This protein binds this small molecule.
Small molecule (SMILES): NS(=O)(=O)c1ccc(CCN(Cc2ccc3ccccc3c2)C(=O)CN(CCC(=O)O)CCc2ccccc2)cc1

Sequence of chain 1.A:
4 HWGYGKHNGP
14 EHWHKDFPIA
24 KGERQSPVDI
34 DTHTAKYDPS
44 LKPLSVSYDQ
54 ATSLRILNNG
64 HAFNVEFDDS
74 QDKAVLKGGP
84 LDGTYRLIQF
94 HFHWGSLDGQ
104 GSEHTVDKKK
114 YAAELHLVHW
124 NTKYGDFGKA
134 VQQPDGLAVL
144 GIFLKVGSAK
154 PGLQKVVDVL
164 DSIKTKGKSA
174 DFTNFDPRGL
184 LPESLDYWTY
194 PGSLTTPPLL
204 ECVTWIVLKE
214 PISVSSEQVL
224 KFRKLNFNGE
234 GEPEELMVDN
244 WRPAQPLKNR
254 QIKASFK

Binding-site contacts:
Ligand atom C21 contacts residue GLY131 of chain 1.A at 3.6 Å.
Ligand atom C24 contacts residue GLY131 of chain 1.A at 3.9 Å.
Ligand atom C04 contacts residue GLN92 of chain 1.A at 3.8 Å.
Ligand atom O12 contacts residue PHE130 of chain 1.A at 3.4 Å.
Ligand atom S35 contacts residue HIS94 of chain 1.A at 3.9 Å.
Ligand atom C18 contacts residue PHE130 of chain 1.A at 3.9 Å (hydrophobic).
Ligand atom C19 contacts residue PHE130 of chain 1.A at 3.9 Å (hydrophobic).
Ligand atom C24 contacts residue PHE130 of chain 1.A at 3.6 Å (hydrophobic).
Ligand atom O37 contacts residue HIS119 of chain 1.A at 3.5 Å (h-bond).
Ligand atom N38 contacts residue HIS96 of chain 1.A at 3.3 Å (h-bond).
Ligand atom C03 contacts residue GOL1 of chain 1.E at 3.9 Å.
Ligand atom O36 contacts residue THR198 of chain 1.A at 3.0 Å (h-bond).
Ligand atom O37 contacts residue VAL121 of chain 1.A at 3.8 Å.
Ligand atom C05 contacts residue VAL121 of chain 1.A at 3.9 Å (hydrophobic).
Ligand atom O36 contacts residue LEU197 of chain 1.A at 3.3 Å.
Ligand atom C30 contacts residue PRO201 of chain 1.A at 3.5 Å (hydrophobic).
Ligand atom C01 contacts residue THR199 of chain 1.A at 3.4 Å.
Ligand atom C05 contacts residue LEU197 of chain 1.A at 4.0 Å (hydrophobic).
Ligand atom N38 contacts residue HIS94 of chain 1.A at 3.2 Å (h-bond).
Ligand atom N38 contacts residue ZN1 of chain 1.C at 1.9 Å.
Ligand atom C02 contacts residue GOL1 of chain 1.E at 3.9 Å.
Ligand atom C02 contacts residue THR199 of chain 1.A at 3.3 Å.
Ligand atom C23 contacts residue PHE130 of chain 1.A at 3.9 Å (hydrophobic).
Ligand atom C14 contacts residue PRO201 of chain 1.A at 3.7 Å (hydrophobic).
Ligand atom O37 contacts residue VAL142 of chain 1.A at 3.8 Å.
Ligand atom N38 contacts residue HIS119 of chain 1.A at 3.4 Å (h-bond).
Ligand atom C06 contacts residue LEU197 of chain 1.A at 3.9 Å (hydrophobic).
Ligand atom C23 contacts residue GLY131 of chain 1.A at 3.3 Å.
Ligand atom C23 contacts residue ASP129 of chain 1.A at 3.9 Å.
Ligand atom C22 contacts residue ASP129 of chain 1.A at 3.5 Å.
Ligand atom C28 contacts residue PRO201 of chain 1.A at 3.8 Å (hydrophobic).
Ligand atom S35 contacts residue THR198 of chain 1.A at 3.9 Å.
Ligand atom N38 contacts residue THR198 of chain 1.A at 2.9 Å (h-bond).
Ligand atom C29 contacts residue PRO201 of chain 1.A at 3.6 Å (hydrophobic).
Ligand atom O37 contacts residue HIS94 of chain 1.A at 3.3 Å.
Ligand atom S35 contacts residue ZN1 of chain 1.C at 3.1 Å.
Ligand atom C22 contacts residue GLY131 of chain 1.A at 3.2 Å.
Ligand atom C01 contacts residue LEU197 of chain 1.A at 3.9 Å (hydrophobic).
Ligand atom O37 contacts residue ZN1 of chain 1.C at 3.1 Å.
Ligand atom O36 contacts residue TRP208 of chain 1.A at 3.6 Å.